Sequence of chain 3.A:
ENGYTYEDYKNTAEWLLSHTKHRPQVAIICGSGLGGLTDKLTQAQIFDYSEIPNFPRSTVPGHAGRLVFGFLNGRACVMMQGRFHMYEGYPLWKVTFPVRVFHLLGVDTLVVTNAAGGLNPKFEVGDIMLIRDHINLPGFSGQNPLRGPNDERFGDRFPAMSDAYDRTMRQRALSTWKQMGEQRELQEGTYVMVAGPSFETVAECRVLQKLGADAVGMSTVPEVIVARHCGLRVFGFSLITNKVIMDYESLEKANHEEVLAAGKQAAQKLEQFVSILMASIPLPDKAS

Binding-site contacts:
Ligand atom N3 contacts residue SO41 of chain 3.E at 3.6 Å.
Ligand atom N2 contacts residue VAL216 of chain 3.A at 3.3 Å.
Ligand atom N1 contacts residue GLU200 of chain 3.A at 2.5 Å (salt-bridge).
Ligand atom N8 contacts residue THR241 of chain 3.A at 2.8 Å (h-bond).
Ligand atom C2 contacts residue GLU200 of chain 3.A at 3.3 Å.
Ligand atom N2 contacts residue MET218 of chain 3.A at 3.3 Å.
Ligand atom C4 contacts residue VAL216 of chain 3.A at 3.5 Å (hydrophobic).
Ligand atom C6 contacts residue GLY117 of chain 3.A at 3.4 Å.
Ligand atom N9 contacts residue ALA115 of chain 3.A at 2.7 Å (h-bond).
Ligand atom C2 contacts residue MET218 of chain 3.A at 3.7 Å (hydrophobic).
Ligand atom N8 contacts residue ASN242 of chain 3.A at 3.2 Å (h-bond).
Ligand atom N3 contacts residue VAL216 of chain 3.A at 3.0 Å (h-bond).
Ligand atom O6 contacts residue GLY117 of chain 3.A at 3.3 Å.
Ligand atom N7 contacts residue ASN242 of chain 3.A at 2.5 Å (h-bond).
Ligand atom C4 contacts residue GLY117 of chain 3.A at 3.7 Å.
Ligand atom N8 contacts residue ALA116 of chain 3.A at 3.2 Å (h-bond).
Ligand atom N7 contacts residue ALA116 of chain 3.A at 3.2 Å (h-bond).
Ligand atom N1 contacts residue VAL216 of chain 3.A at 3.1 Å.
Ligand atom C4 contacts residue SO41 of chain 3.E at 3.7 Å.
Ligand atom N1 contacts residue PHE199 of chain 3.A at 3.4 Å.
Ligand atom C4 contacts residue ALA116 of chain 3.A at 3.7 Å (hydrophobic).
Ligand atom C2 contacts residue PHE199 of chain 3.A at 3.5 Å (hydrophobic).
Ligand atom O6 contacts residue GLU200 of chain 3.A at 3.3 Å (salt-bridge).
Ligand atom N7 contacts residue GLY117 of chain 3.A at 3.7 Å.
Ligand atom C5 contacts residue PHE199 of chain 3.A at 3.3 Å (hydrophobic).
Ligand atom C4 contacts residue ALA115 of chain 3.A at 3.6 Å (hydrophobic).
Ligand atom C6 contacts residue GLU200 of chain 3.A at 3.3 Å.
Ligand atom C6 contacts residue PHE199 of chain 3.A at 3.4 Å (hydrophobic).
Ligand atom N7 contacts residue THR241 of chain 3.A at 3.3 Å (h-bond).
Ligand atom C2 contacts residue VAL216 of chain 3.A at 3.0 Å (hydrophobic).
Ligand atom C4 contacts residue PHE199 of chain 3.A at 3.3 Å (hydrophobic).
Ligand atom C5 contacts residue ALA116 of chain 3.A at 3.6 Å (hydrophobic).
Ligand atom O6 contacts residue ASN242 of chain 3.A at 3.7 Å.
Ligand atom N9 contacts residue SO41 of chain 3.E at 3.0 Å (h-bond).
Ligand atom C5 contacts residue ASN242 of chain 3.A at 3.7 Å.
Ligand atom N9 contacts residue ALA116 of chain 3.A at 3.7 Å.
Ligand atom C5 contacts residue GLY117 of chain 3.A at 3.4 Å.
Ligand atom N2 contacts residue GLU200 of chain 3.A at 3.0 Å (salt-bridge).
Ligand atom N8 contacts residue ALA115 of chain 3.A at 3.4 Å (h-bond).
Ligand atom N3 contacts residue PHE199 of chain 3.A at 3.5 Å.

The small molecule below binds the protein below.
Small molecule (SMILES): Nc1nc(O)c2[nH]nnc2n1